Sequence of chain 45.A:
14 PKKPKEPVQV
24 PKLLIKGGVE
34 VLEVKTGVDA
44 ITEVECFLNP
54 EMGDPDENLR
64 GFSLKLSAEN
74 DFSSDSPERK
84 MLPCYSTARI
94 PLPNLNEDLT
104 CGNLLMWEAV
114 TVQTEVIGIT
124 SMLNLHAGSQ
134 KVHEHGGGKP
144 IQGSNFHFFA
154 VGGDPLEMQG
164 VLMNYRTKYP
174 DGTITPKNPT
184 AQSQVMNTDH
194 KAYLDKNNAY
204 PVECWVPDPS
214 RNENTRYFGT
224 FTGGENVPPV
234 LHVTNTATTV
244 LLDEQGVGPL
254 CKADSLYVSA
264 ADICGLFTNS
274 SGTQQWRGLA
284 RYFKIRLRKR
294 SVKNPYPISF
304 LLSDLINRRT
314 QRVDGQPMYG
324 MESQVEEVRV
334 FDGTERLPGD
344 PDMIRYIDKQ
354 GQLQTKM

Sequence of chain 45.B:
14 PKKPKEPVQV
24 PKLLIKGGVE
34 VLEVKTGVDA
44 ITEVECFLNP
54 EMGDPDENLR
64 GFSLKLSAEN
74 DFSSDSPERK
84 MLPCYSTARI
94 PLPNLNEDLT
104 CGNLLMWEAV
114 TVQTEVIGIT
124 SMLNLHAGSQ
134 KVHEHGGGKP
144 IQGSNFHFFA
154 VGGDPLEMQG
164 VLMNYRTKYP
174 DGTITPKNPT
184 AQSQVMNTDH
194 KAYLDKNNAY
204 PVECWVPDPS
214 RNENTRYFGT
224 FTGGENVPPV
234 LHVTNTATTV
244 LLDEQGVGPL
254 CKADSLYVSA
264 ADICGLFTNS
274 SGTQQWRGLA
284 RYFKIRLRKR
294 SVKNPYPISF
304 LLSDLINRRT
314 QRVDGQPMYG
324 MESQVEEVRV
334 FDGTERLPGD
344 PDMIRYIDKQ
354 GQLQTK

Binding-site contacts:
Ligand atom C10 contacts residue ASN272 of chain 45.A at 3.7 Å.
Ligand atom O8 contacts residue LYS68 of chain 45.A at 3.9 Å.
Ligand atom C11 contacts residue PHE65 of chain 45.A at 3.7 Å (hydrophobic).
Ligand atom O1A contacts residue THR276 of chain 45.A at 3.4 Å (h-bond).
Ligand atom C7 contacts residue GLN278 of chain 45.A at 3.8 Å.
Ligand atom C6 contacts residue ASN272 of chain 45.A at 3.5 Å.
Ligand atom O1B contacts residue SER274 of chain 45.A at 3.9 Å.
Ligand atom C5 contacts residue ASN272 of chain 45.A at 3.9 Å.
Ligand atom C10 contacts residue PHE75 of chain 45.B at 3.9 Å (hydrophobic).
Ligand atom C9 contacts residue LEU67 of chain 45.A at 3.9 Å (hydrophobic).
Ligand atom C1 contacts residue THR276 of chain 45.A at 3.5 Å.
Ligand atom C4 contacts residue ASN272 of chain 45.A at 4.0 Å.
Ligand atom O1B contacts residue LYS68 of chain 45.A at 3.7 Å.
Ligand atom O10 contacts residue PHE75 of chain 45.B at 3.5 Å.
Ligand atom O9 contacts residue LYS68 of chain 45.A at 2.8 Å (salt-bridge).
Ligand atom C10 contacts residue GLN278 of chain 45.A at 4.0 Å.
Ligand atom C9 contacts residue GLN278 of chain 45.A at 3.2 Å.
Ligand atom C11 contacts residue THR276 of chain 45.A at 3.7 Å.
Ligand atom N5 contacts residue GLN278 of chain 45.A at 3.7 Å.
Ligand atom O8 contacts residue GLN278 of chain 45.A at 3.5 Å (h-bond).
Ligand atom C11 contacts residue LEU62 of chain 45.A at 4.0 Å (hydrophobic).
Ligand atom C10 contacts residue LEU62 of chain 45.A at 3.9 Å (hydrophobic).
Ligand atom C11 contacts residue GLN278 of chain 45.A at 3.4 Å.
Ligand atom C11 contacts residue ASN272 of chain 45.A at 3.4 Å.
Ligand atom N5 contacts residue ASN272 of chain 45.A at 3.1 Å (h-bond).
Ligand atom C1 contacts residue SER274 of chain 45.A at 3.4 Å.
Ligand atom O8 contacts residue THR276 of chain 45.A at 3.2 Å.
Ligand atom C11 contacts residue HIS138 of chain 45.E at 3.4 Å.
Ligand atom O1B contacts residue THR276 of chain 45.A at 2.8 Å (h-bond).
Ligand atom C9 contacts residue LYS68 of chain 45.A at 3.8 Å.
Ligand atom C8 contacts residue GLN278 of chain 45.A at 3.7 Å.
Ligand atom O10 contacts residue LEU62 of chain 45.A at 3.6 Å.
Ligand atom C11 contacts residue PHE75 of chain 45.B at 3.5 Å (hydrophobic).
Ligand atom O8 contacts residue ASN272 of chain 45.A at 3.5 Å (h-bond).
Ligand atom O1A contacts residue SER274 of chain 45.A at 2.3 Å (h-bond).
Ligand atom C1 contacts residue LYS68 of chain 45.A at 3.8 Å.
Ligand atom O1A contacts residue LYS68 of chain 45.A at 3.2 Å (salt-bridge).
Ligand atom O9 contacts residue LEU67 of chain 45.A at 3.2 Å.
Ligand atom C11 contacts residue PHE270 of chain 45.A at 3.8 Å (hydrophobic).
Ligand atom O1B contacts residue ASN272 of chain 45.A at 3.7 Å.

Sequence of chain 45.E:
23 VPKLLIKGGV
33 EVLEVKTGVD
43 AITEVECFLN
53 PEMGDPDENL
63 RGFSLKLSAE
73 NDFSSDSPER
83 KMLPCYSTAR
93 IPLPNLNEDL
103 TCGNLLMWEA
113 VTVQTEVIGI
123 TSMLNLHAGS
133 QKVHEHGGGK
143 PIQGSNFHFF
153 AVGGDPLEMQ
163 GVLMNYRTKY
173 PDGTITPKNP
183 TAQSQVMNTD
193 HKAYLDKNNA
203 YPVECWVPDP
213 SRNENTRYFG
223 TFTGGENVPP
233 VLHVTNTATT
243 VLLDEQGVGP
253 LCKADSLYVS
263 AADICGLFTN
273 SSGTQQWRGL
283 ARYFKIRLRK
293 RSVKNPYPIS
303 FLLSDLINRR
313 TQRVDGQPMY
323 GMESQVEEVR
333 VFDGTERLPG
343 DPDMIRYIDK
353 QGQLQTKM

The small molecule below binds the protein below.
Small molecule (SMILES): CC(=O)N[C@H]1[C@H]([C@H](O)[C@H](O)CO)O[C@@](O[C@H](CO)[C@@H](O)[C@@H]2O[C@@H](C(=O)O)C[C@H](O)[C@H]2NC(C)=O)(C(=O)O)C[C@@H]1O